Binding-site contacts:
Ligand atom C4 contacts residue CYS145 of chain 2.A at 3.7 Å (hydrophobic).
Ligand atom C4 contacts residue HIS163 of chain 2.A at 3.2 Å.
Ligand atom O contacts residue MET165 of chain 2.A at 3.4 Å.
Ligand atom C3 contacts residue HIS163 of chain 2.A at 3.9 Å.
Ligand atom C3 contacts residue GLU166 of chain 2.A at 3.5 Å.
Ligand atom C1 contacts residue ASN142 of chain 2.A at 3.9 Å.
Ligand atom C8 contacts residue HIS164 of chain 2.A at 3.9 Å.
Ligand atom C11 contacts residue HIS41 of chain 2.A at 3.7 Å.
Ligand atom C4 contacts residue MET165 of chain 2.A at 4.0 Å (hydrophobic).
Ligand atom C2 contacts residue LEU141 of chain 2.A at 3.5 Å (hydrophobic).
Ligand atom C12 contacts residue GLN189 of chain 2.A at 3.5 Å.
Ligand atom C12 contacts residue MET49 of chain 2.A at 4.0 Å (hydrophobic).
Ligand atom C1 contacts residue GLU166 of chain 2.A at 3.7 Å.
Ligand atom C2 contacts residue PHE140 of chain 2.A at 3.8 Å (hydrophobic).
Ligand atom C9 contacts residue HIS41 of chain 2.A at 4.0 Å.
Ligand atom C contacts residue GLU166 of chain 2.A at 3.5 Å.
Ligand atom C12 contacts residue ASP187 of chain 2.A at 3.9 Å.
Ligand atom C3 contacts residue PHE140 of chain 2.A at 3.2 Å (hydrophobic).
Ligand atom C13 contacts residue MET165 of chain 2.A at 3.8 Å (hydrophobic).
Ligand atom N contacts residue GLU166 of chain 2.A at 3.6 Å.
Ligand atom C12 contacts residue ARG188 of chain 2.A at 3.4 Å.
Ligand atom N contacts residue SER144 of chain 2.A at 3.8 Å.
Ligand atom C2 contacts residue GLU166 of chain 2.A at 3.5 Å.
Ligand atom C8 contacts residue HIS41 of chain 2.A at 3.8 Å.
Ligand atom C5 contacts residue CYS145 of chain 2.A at 4.1 Å (hydrophobic).
Ligand atom C9 contacts residue MET49 of chain 2.A at 3.7 Å (hydrophobic).
Ligand atom C11 contacts residue ASP187 of chain 2.A at 3.5 Å.
Ligand atom C6 contacts residue GLU166 of chain 2.A at 4.0 Å.
Ligand atom C2 contacts residue ASN142 of chain 2.A at 3.7 Å.
Ligand atom C4 contacts residue GLU166 of chain 2.A at 3.7 Å.
Ligand atom C3 contacts residue LEU141 of chain 2.A at 3.7 Å (hydrophobic).
Ligand atom N contacts residue HIS163 of chain 2.A at 2.7 Å (h-bond).
Ligand atom C13 contacts residue HIS164 of chain 2.A at 3.8 Å.
Ligand atom C contacts residue ASN142 of chain 2.A at 4.0 Å.
Ligand atom O contacts residue GLU166 of chain 2.A at 2.9 Å (salt-bridge).
Ligand atom C11 contacts residue TYR54 of chain 2.A at 3.8 Å (hydrophobic).
Ligand atom C5 contacts residue GLU166 of chain 2.A at 4.0 Å.
Ligand atom N contacts residue PHE140 of chain 2.A at 3.7 Å.
Ligand atom C11 contacts residue ARG188 of chain 2.A at 3.9 Å.
Ligand atom N1 contacts residue CYS145 of chain 2.A at 3.8 Å.

A small-molecule ligand and the protein it binds are described below.
Small molecule (SMILES): Cc1ccncc1NC(=O)CC1CC2(CC2)C1

Sequence of chain 2.A:
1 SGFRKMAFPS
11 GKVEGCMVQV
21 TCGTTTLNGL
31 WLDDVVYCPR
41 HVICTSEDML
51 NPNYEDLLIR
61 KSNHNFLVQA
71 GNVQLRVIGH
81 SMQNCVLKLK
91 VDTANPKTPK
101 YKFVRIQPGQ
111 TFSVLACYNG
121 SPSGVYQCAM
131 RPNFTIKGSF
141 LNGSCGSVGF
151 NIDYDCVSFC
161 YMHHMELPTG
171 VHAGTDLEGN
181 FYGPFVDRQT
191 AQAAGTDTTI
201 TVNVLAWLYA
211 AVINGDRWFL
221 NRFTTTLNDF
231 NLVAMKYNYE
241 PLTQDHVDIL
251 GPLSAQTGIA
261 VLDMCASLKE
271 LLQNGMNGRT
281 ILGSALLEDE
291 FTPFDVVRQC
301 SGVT

Sequence of chain 1.A:
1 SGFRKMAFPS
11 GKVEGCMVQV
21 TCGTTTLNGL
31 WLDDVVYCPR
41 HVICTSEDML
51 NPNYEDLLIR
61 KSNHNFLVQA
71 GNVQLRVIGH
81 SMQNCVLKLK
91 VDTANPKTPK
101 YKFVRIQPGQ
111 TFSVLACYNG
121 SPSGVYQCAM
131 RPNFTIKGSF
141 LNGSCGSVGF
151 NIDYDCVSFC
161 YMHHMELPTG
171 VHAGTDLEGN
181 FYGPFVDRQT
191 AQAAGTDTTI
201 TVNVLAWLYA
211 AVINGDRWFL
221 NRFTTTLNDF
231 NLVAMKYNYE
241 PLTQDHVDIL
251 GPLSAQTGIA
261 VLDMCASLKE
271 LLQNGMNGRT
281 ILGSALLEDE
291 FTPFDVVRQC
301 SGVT